Binding-site contacts:
Ligand atom O5 contacts residue ASN36 of chain 1.B at 2.5 Å (h-bond).
Ligand atom C4 contacts residue ASN36 of chain 1.B at 4.3 Å.
Ligand atom C7 contacts residue LEU39 of chain 1.B at 3.6 Å (hydrophobic).
Ligand atom N2 contacts residue ASN36 of chain 1.B at 3.0 Å (h-bond).
Ligand atom C2 contacts residue ASN36 of chain 1.B at 2.6 Å.
Ligand atom C1 contacts residue GLN66 of chain 1.B at 3.1 Å.
Ligand atom O7 contacts residue LEU39 of chain 1.B at 2.9 Å (h-bond).
Ligand atom C7 contacts residue THR38 of chain 1.B at 4.2 Å.
Ligand atom O5 contacts residue GLN66 of chain 1.B at 4.4 Å.
Ligand atom N2 contacts residue GLN66 of chain 1.B at 2.7 Å (h-bond).
Ligand atom C7 contacts residue ASN36 of chain 1.B at 3.5 Å.
Ligand atom C7 contacts residue GLN66 of chain 1.B at 3.5 Å.
Ligand atom O7 contacts residue THR38 of chain 1.B at 3.0 Å.
Ligand atom C5 contacts residue ASN36 of chain 1.B at 3.7 Å.
Ligand atom C3 contacts residue GLN66 of chain 1.B at 4.2 Å.
Ligand atom C6 contacts residue ASN36 of chain 1.B at 4.4 Å.
Ligand atom C8 contacts residue LEU39 of chain 1.B at 3.5 Å (hydrophobic).
Ligand atom C8 contacts residue GLN66 of chain 1.B at 3.4 Å.
Ligand atom C2 contacts residue GLN66 of chain 1.B at 3.5 Å.
Ligand atom C1 contacts residue ASN36 of chain 1.B at 1.5 Å.
Ligand atom O7 contacts residue GLN66 of chain 1.B at 4.5 Å.
Ligand atom C3 contacts residue ASN36 of chain 1.B at 3.9 Å.
Ligand atom O7 contacts residue ASN36 of chain 1.B at 3.7 Å.

This small molecule binds to this protein.
Small molecule (SMILES): CC(=O)N[C@@H]1[C@@H](O)[C@H](O)[C@@H](CO)O[C@H]1O

Sequence of chain 1.B:
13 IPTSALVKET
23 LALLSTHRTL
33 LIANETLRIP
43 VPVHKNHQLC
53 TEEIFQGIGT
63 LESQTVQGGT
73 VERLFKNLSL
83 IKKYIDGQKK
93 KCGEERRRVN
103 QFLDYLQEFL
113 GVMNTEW